Sequence of chain 2.A:
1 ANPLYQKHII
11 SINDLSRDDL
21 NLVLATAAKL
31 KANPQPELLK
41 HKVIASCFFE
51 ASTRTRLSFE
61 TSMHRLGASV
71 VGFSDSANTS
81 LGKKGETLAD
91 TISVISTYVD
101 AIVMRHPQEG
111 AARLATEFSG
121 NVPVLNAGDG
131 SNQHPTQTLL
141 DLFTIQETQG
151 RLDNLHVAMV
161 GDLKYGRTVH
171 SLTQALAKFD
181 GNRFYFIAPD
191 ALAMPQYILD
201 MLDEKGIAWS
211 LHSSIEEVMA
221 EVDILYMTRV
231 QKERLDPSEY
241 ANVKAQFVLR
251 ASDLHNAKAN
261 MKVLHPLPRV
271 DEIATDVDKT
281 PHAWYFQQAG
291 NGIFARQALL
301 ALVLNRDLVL

Sequence of chain 1.A:
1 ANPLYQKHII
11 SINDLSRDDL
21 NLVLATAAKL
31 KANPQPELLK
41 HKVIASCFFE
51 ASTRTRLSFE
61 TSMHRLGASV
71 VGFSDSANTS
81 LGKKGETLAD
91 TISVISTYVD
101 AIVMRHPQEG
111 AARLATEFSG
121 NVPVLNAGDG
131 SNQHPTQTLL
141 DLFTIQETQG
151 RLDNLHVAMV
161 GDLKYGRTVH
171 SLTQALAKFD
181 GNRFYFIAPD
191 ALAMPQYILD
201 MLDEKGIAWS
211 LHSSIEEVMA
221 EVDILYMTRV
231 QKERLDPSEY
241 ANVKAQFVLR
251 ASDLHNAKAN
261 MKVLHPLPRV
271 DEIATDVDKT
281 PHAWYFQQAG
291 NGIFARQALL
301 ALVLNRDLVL

Binding-site contacts:
Ligand atom ND2 contacts residue LEU267 of chain 1.A at 3.6 Å.
Ligand atom CB contacts residue THR168 of chain 1.A at 3.6 Å.
Ligand atom OD1 contacts residue GLN231 of chain 1.A at 3.2 Å (h-bond).
Ligand atom C contacts residue ARG167 of chain 1.A at 3.6 Å.
Ligand atom O contacts residue ARG167 of chain 1.A at 3.1 Å (salt-bridge).
Ligand atom OAC contacts residue GLN137 of chain 1.A at 3.6 Å.
Ligand atom OD1 contacts residue ARG229 of chain 1.A at 2.9 Å (salt-bridge).
Ligand atom C contacts residue HIS134 of chain 1.A at 3.6 Å.
Ligand atom O1 contacts residue HIS134 of chain 1.A at 3.6 Å.
Ligand atom OAE contacts residue SER80 of chain 2.A at 3.1 Å (h-bond).
Ligand atom OAC contacts residue HIS134 of chain 1.A at 2.7 Å (h-bond).
Ligand atom O contacts residue ARG105 of chain 1.A at 3.3 Å (salt-bridge).
Ligand atom PAP contacts residue THR53 of chain 1.A at 3.6 Å.
Ligand atom OAG contacts residue SER80 of chain 2.A at 2.9 Å (h-bond).
Ligand atom CAJ contacts residue LEU267 of chain 1.A at 3.4 Å (hydrophobic).
Ligand atom OAG contacts residue THR53 of chain 1.A at 2.6 Å (h-bond).
Ligand atom OAH contacts residue SER52 of chain 1.A at 2.7 Å (h-bond).
Ligand atom PAP contacts residue ARG54 of chain 1.A at 3.5 Å.
Ligand atom CB contacts residue LEU267 of chain 1.A at 3.4 Å (hydrophobic).
Ligand atom OAG contacts residue SER52 of chain 1.A at 3.6 Å.
Ligand atom O1 contacts residue ARG167 of chain 1.A at 2.8 Å (salt-bridge).
Ligand atom OAE contacts residue ARG105 of chain 1.A at 3.0 Å (salt-bridge).
Ligand atom OAH contacts residue ARG105 of chain 1.A at 2.7 Å (salt-bridge).
Ligand atom OAC contacts residue ARG105 of chain 1.A at 2.9 Å (salt-bridge).
Ligand atom O contacts residue LYS84 of chain 2.A at 3.2 Å (salt-bridge).
Ligand atom OAH contacts residue THR53 of chain 1.A at 3.6 Å (h-bond).
Ligand atom PAP contacts residue ARG105 of chain 1.A at 3.4 Å.
Ligand atom CAM contacts residue LEU267 of chain 1.A at 3.5 Å (hydrophobic).
Ligand atom CG contacts residue LEU267 of chain 1.A at 3.3 Å (hydrophobic).
Ligand atom N contacts residue LEU267 of chain 1.A at 2.7 Å (h-bond).
Ligand atom ND2 contacts residue LYS84 of chain 2.A at 2.9 Å (salt-bridge).
Ligand atom OAG contacts residue ARG54 of chain 1.A at 2.3 Å (salt-bridge).
Ligand atom OAH contacts residue THR55 of chain 1.A at 2.8 Å (h-bond).
Ligand atom OAC contacts residue THR55 of chain 1.A at 2.9 Å (h-bond).
Ligand atom OAE contacts residue LYS84 of chain 2.A at 2.6 Å (salt-bridge).
Ligand atom CAJ contacts residue ARG54 of chain 1.A at 3.6 Å.
Ligand atom ND2 contacts residue ARG229 of chain 1.A at 3.1 Å (salt-bridge).
Ligand atom CA contacts residue LEU267 of chain 1.A at 3.6 Å (hydrophobic).
Ligand atom PAP contacts residue SER80 of chain 2.A at 3.5 Å.
Ligand atom CG contacts residue ARG229 of chain 1.A at 3.5 Å.

A small-molecule ligand and the protein it binds are described below.
Small molecule (SMILES): NC(=O)C[C@H](NC(=O)CP(=O)(O)O)C(=O)O